Binding-site contacts:
Ligand atom C3 contacts residue ASN241 of chain 1.A at 3.8 Å.
Ligand atom O3 contacts residue GLY237 of chain 1.A at 3.5 Å (h-bond).
Ligand atom C4 contacts residue GLY237 of chain 1.A at 4.0 Å.
Ligand atom N2 contacts residue ASN241 of chain 1.A at 2.9 Å (h-bond).
Ligand atom O5 contacts residue ASN241 of chain 1.A at 2.4 Å (h-bond).
Ligand atom C6 contacts residue ASN241 of chain 1.A at 4.2 Å.
Ligand atom C7 contacts residue ASN241 of chain 1.A at 4.0 Å.
Ligand atom C2 contacts residue ASN241 of chain 1.A at 2.5 Å.
Ligand atom C4 contacts residue ASN241 of chain 1.A at 4.2 Å.
Ligand atom O6 contacts residue LEU246 of chain 1.A at 3.9 Å.
Ligand atom N2 contacts residue GLY237 of chain 1.A at 4.5 Å.
Ligand atom O6 contacts residue ASN241 of chain 1.A at 4.0 Å.
Ligand atom O5 contacts residue ARG239 of chain 1.A at 4.1 Å.
Ligand atom O7 contacts residue GLY237 of chain 1.A at 3.6 Å.
Ligand atom C2 contacts residue GLY237 of chain 1.A at 3.6 Å.
Ligand atom O6 contacts residue ARG239 of chain 1.A at 3.8 Å.
Ligand atom C7 contacts residue GLY237 of chain 1.A at 4.4 Å.
Ligand atom O5 contacts residue GLY237 of chain 1.A at 4.5 Å.
Ligand atom C5 contacts residue ASN241 of chain 1.A at 3.6 Å.
Ligand atom C3 contacts residue GLY237 of chain 1.A at 3.9 Å.
Ligand atom C1 contacts residue ASN241 of chain 1.A at 1.4 Å.

Sequence of chain 1.A:
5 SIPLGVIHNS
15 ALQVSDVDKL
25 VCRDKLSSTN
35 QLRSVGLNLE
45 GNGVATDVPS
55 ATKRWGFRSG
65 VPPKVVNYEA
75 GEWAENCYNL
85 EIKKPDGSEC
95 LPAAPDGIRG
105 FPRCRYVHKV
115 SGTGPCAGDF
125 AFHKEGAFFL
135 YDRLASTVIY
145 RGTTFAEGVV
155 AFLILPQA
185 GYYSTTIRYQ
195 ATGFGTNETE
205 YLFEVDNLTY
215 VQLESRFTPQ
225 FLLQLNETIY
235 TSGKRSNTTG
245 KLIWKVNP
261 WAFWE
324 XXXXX

This protein binds this small molecule.
Small molecule (SMILES): CC(=O)N[C@@H]1[C@@H](O)[C@H](O)[C@@H](CO)O[C@H]1O